Binding-site contacts:
Ligand atom O6 contacts residue TYR122 of chain 1.G at 3.1 Å (h-bond).
Ligand atom O2' contacts residue SER76 of chain 1.G at 4.1 Å.
Ligand atom O5 contacts residue TYR122 of chain 1.G at 3.2 Å (h-bond).
Ligand atom C4' contacts residue TYR122 of chain 1.G at 3.6 Å (hydrophobic).
Ligand atom O4 contacts residue GLY1 of chain 1.G at 2.9 Å (h-bond).
Ligand atom O6 contacts residue ASP125 of chain 1.G at 2.8 Å (salt-bridge).
Ligand atom O6 contacts residue VAL80 of chain 1.G at 4.0 Å.
Ligand atom O3 contacts residue GLY1 of chain 1.G at 2.9 Å (h-bond).
Ligand atom C6 contacts residue TYR122 of chain 1.G at 4.0 Å (hydrophobic).
Ligand atom C2' contacts residue TYR122 of chain 1.G at 3.9 Å (hydrophobic).
Ligand atom C1 contacts residue TYR78 of chain 1.G at 4.0 Å (hydrophobic).
Ligand atom N1' contacts residue TYR122 of chain 1.G at 4.0 Å.
Ligand atom C5' contacts residue TRP123 of chain 1.G at 4.1 Å (hydrophobic).
Ligand atom C6 contacts residue VAL80 of chain 1.G at 3.9 Å (hydrophobic).
Ligand atom C3 contacts residue GLY1 of chain 1.G at 3.8 Å.
Ligand atom O1 contacts residue TYR122 of chain 1.G at 3.7 Å.
Ligand atom C5' contacts residue TYR122 of chain 1.G at 3.4 Å (hydrophobic).
Ligand atom O4 contacts residue ASP125 of chain 1.G at 2.8 Å (salt-bridge).
Ligand atom O5 contacts residue GLY121 of chain 1.G at 3.9 Å.
Ligand atom C2 contacts residue GLY1 of chain 1.G at 4.1 Å.
Ligand atom C4 contacts residue TYR78 of chain 1.G at 3.9 Å (hydrophobic).
Ligand atom C4 contacts residue ASP125 of chain 1.G at 3.3 Å.
Ligand atom C6 contacts residue TYR78 of chain 1.G at 3.9 Å (hydrophobic).
Ligand atom C1' contacts residue TYR78 of chain 1.G at 4.2 Å (hydrophobic).
Ligand atom C5 contacts residue TYR122 of chain 1.G at 4.1 Å (hydrophobic).
Ligand atom C6 contacts residue TRP123 of chain 1.G at 3.8 Å (hydrophobic).
Ligand atom O6 contacts residue GLY121 of chain 1.G at 3.6 Å.
Ligand atom C5 contacts residue TYR78 of chain 1.G at 3.8 Å (hydrophobic).
Ligand atom C5' contacts residue TYR78 of chain 1.G at 3.7 Å (hydrophobic).
Ligand atom C6 contacts residue ASP125 of chain 1.G at 3.2 Å.
Ligand atom C6' contacts residue TYR78 of chain 1.G at 3.6 Å (hydrophobic).
Ligand atom C6' contacts residue TYR122 of chain 1.G at 3.4 Å (hydrophobic).
Ligand atom C1' contacts residue TYR122 of chain 1.G at 3.6 Å (hydrophobic).
Ligand atom C3' contacts residue TYR122 of chain 1.G at 3.9 Å (hydrophobic).
Ligand atom C4 contacts residue GLY1 of chain 1.G at 3.9 Å.
Ligand atom O3' contacts residue TYR122 of chain 1.G at 3.3 Å.
Ligand atom O6 contacts residue TRP123 of chain 1.G at 2.9 Å (h-bond).
Ligand atom C5 contacts residue ASP125 of chain 1.G at 3.8 Å.
Ligand atom C3 contacts residue TYR78 of chain 1.G at 3.8 Å (hydrophobic).
Ligand atom O4 contacts residue GLY121 of chain 1.G at 3.5 Å.

The small molecule below binds the protein below.
Small molecule (SMILES): O=[N+]([O-])c1ccc(O[C@@H]2O[C@H](CO)[C@H](O)[C@H](O)[C@H]2O)cc1

Sequence of chain 1.G:
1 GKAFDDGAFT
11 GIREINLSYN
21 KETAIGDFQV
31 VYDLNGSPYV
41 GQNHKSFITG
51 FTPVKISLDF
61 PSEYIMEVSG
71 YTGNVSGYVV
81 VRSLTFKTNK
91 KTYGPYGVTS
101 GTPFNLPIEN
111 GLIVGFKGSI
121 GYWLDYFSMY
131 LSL